Binding-site contacts:
Ligand atom C1 contacts residue LEU51 of chain 1.H at 4.0 Å (hydrophobic).
Ligand atom N2 contacts residue ASN55 of chain 1.H at 2.9 Å (h-bond).
Ligand atom O6 contacts residue PHE76 of chain 1.F at 4.1 Å.
Ligand atom O5 contacts residue ASN55 of chain 1.H at 2.3 Å (h-bond).
Ligand atom C3 contacts residue PHE76 of chain 1.F at 4.3 Å (hydrophobic).
Ligand atom C2 contacts residue PHE76 of chain 1.F at 4.2 Å (hydrophobic).
Ligand atom C7 contacts residue ASN55 of chain 1.H at 3.5 Å.
Ligand atom C5 contacts residue ASN55 of chain 1.H at 3.6 Å.
Ligand atom C3 contacts residue ASN55 of chain 1.H at 3.8 Å.
Ligand atom C7 contacts residue TYR75 of chain 1.F at 4.5 Å (hydrophobic).
Ligand atom C1 contacts residue ASN55 of chain 1.H at 1.4 Å.
Ligand atom C2 contacts residue ASN55 of chain 1.H at 2.5 Å.
Ligand atom N2 contacts residue LEU51 of chain 1.H at 4.5 Å.
Ligand atom C8 contacts residue ASN55 of chain 1.H at 3.7 Å.
Ligand atom C8 contacts residue TYR75 of chain 1.F at 4.5 Å (hydrophobic).
Ligand atom O6 contacts residue ARG58 of chain 1.H at 2.8 Å (salt-bridge).
Ligand atom O6 contacts residue ASN55 of chain 1.H at 3.8 Å.
Ligand atom C6 contacts residue PHE76 of chain 1.F at 3.6 Å (hydrophobic).
Ligand atom C6 contacts residue ARG58 of chain 1.H at 4.2 Å.
Ligand atom C1 contacts residue PHE76 of chain 1.F at 4.3 Å (hydrophobic).
Ligand atom C4 contacts residue ASN55 of chain 1.H at 4.2 Å.
Ligand atom O7 contacts residue TYR75 of chain 1.F at 3.8 Å.
Ligand atom O7 contacts residue ASN55 of chain 1.H at 4.4 Å.

Sequence of chain 1.F:
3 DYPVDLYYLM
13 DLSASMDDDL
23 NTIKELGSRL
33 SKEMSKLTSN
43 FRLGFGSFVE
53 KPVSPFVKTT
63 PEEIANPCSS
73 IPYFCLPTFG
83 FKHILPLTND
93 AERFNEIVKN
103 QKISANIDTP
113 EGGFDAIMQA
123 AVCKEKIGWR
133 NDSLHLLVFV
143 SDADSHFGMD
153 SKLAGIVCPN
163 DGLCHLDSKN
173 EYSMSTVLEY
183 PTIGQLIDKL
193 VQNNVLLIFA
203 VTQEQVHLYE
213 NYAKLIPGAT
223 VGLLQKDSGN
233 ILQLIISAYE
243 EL

Sequence of chain 1.H:
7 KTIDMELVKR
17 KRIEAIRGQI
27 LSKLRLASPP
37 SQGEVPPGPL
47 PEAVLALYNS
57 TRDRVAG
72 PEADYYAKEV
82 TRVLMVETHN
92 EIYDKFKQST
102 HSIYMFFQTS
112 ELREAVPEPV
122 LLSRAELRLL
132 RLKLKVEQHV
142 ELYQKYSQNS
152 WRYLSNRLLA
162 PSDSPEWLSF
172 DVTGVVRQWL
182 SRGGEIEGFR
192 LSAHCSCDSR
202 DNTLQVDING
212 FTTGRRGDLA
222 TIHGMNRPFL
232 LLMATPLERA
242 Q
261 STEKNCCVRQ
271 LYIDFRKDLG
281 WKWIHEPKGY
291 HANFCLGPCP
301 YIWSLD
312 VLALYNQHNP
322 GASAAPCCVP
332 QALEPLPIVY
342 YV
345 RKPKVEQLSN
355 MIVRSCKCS

A protein and the small-molecule ligand that binds it are described below.
Small molecule (SMILES): CC(=O)N[C@H]1[C@H](O[C@H]2[C@H](O)[C@@H](NC(C)=O)CO[C@@H]2CO)O[C@H](CO)[C@@H](O[C@@H]2O[C@H](CO[C@H]3O[C@H](CO)[C@@H](O)[C@H](O)[C@@H]3O)[C@@H](O)[C@H](O[C@H]3O[C@H](CO)[C@@H](O)[C@H](O)[C@@H]3O[C@H]3O[C@H](CO)[C@@H](O)[C@H](O)[C@@H]3O)[C@@H]2O)[C@@H]1O